Binding-site contacts:
Ligand atom C2 contacts residue ASN234 of chain 1.B at 2.4 Å.
Ligand atom C3 contacts residue ASN234 of chain 1.B at 3.8 Å.
Ligand atom O6 contacts residue THR108 of chain 1.B at 3.2 Å.
Ligand atom N2 contacts residue ASN234 of chain 1.B at 2.9 Å (h-bond).
Ligand atom C7 contacts residue SER459 of chain 1.A at 4.2 Å.
Ligand atom C7 contacts residue ASN234 of chain 1.B at 3.2 Å.
Ligand atom O5 contacts residue THR236 of chain 1.B at 3.0 Å.
Ligand atom C6 contacts residue THR236 of chain 1.B at 3.3 Å.
Ligand atom C8 contacts residue LYS462 of chain 1.A at 4.2 Å.
Ligand atom O5 contacts residue ASN234 of chain 1.B at 2.3 Å (h-bond).
Ligand atom C8 contacts residue GLU465 of chain 1.A at 4.5 Å.
Ligand atom O7 contacts residue ASN234 of chain 1.B at 3.0 Å (h-bond).
Ligand atom C5 contacts residue THR236 of chain 1.B at 3.0 Å.
Ligand atom C6 contacts residue THR108 of chain 1.B at 3.6 Å.
Ligand atom C8 contacts residue ARG237 of chain 1.B at 3.9 Å.
Ligand atom C1 contacts residue THR108 of chain 1.B at 4.3 Å.
Ligand atom C1 contacts residue ASN234 of chain 1.B at 1.4 Å.
Ligand atom O6 contacts residue SER459 of chain 1.A at 4.3 Å.
Ligand atom C1 contacts residue THR236 of chain 1.B at 3.5 Å.
Ligand atom C4 contacts residue ASN234 of chain 1.B at 4.2 Å.
Ligand atom C6 contacts residue LYS458 of chain 1.A at 3.8 Å.
Ligand atom C7 contacts residue LEU461 of chain 1.A at 4.4 Å (hydrophobic).
Ligand atom O3 contacts residue SER459 of chain 1.A at 4.1 Å.
Ligand atom O6 contacts residue THR236 of chain 1.B at 4.4 Å.
Ligand atom C5 contacts residue ASN234 of chain 1.B at 3.6 Å.
Ligand atom O5 contacts residue THR108 of chain 1.B at 3.2 Å.
Ligand atom O7 contacts residue GLU465 of chain 1.A at 3.9 Å.
Ligand atom O7 contacts residue ARG457 of chain 1.A at 3.3 Å (salt-bridge).
Ligand atom O6 contacts residue LYS458 of chain 1.A at 2.9 Å.
Ligand atom C4 contacts residue THR236 of chain 1.B at 4.5 Å.
Ligand atom C8 contacts residue SER459 of chain 1.A at 3.6 Å.
Ligand atom C8 contacts residue LEU461 of chain 1.A at 3.3 Å (hydrophobic).
Ligand atom C8 contacts residue ASN460 of chain 1.A at 3.0 Å.
Ligand atom C5 contacts residue THR108 of chain 1.B at 4.0 Å.
Ligand atom C7 contacts residue ARG457 of chain 1.A at 4.5 Å.

The small molecule below binds the protein below.
Small molecule (SMILES): CC(=O)N[C@H]1[C@H](O[C@H]2[C@H](O)[C@@H](NC(C)=O)CO[C@@H]2CO)O[C@H](CO)[C@@H](O)[C@@H]1O

Sequence of chain 1.A:
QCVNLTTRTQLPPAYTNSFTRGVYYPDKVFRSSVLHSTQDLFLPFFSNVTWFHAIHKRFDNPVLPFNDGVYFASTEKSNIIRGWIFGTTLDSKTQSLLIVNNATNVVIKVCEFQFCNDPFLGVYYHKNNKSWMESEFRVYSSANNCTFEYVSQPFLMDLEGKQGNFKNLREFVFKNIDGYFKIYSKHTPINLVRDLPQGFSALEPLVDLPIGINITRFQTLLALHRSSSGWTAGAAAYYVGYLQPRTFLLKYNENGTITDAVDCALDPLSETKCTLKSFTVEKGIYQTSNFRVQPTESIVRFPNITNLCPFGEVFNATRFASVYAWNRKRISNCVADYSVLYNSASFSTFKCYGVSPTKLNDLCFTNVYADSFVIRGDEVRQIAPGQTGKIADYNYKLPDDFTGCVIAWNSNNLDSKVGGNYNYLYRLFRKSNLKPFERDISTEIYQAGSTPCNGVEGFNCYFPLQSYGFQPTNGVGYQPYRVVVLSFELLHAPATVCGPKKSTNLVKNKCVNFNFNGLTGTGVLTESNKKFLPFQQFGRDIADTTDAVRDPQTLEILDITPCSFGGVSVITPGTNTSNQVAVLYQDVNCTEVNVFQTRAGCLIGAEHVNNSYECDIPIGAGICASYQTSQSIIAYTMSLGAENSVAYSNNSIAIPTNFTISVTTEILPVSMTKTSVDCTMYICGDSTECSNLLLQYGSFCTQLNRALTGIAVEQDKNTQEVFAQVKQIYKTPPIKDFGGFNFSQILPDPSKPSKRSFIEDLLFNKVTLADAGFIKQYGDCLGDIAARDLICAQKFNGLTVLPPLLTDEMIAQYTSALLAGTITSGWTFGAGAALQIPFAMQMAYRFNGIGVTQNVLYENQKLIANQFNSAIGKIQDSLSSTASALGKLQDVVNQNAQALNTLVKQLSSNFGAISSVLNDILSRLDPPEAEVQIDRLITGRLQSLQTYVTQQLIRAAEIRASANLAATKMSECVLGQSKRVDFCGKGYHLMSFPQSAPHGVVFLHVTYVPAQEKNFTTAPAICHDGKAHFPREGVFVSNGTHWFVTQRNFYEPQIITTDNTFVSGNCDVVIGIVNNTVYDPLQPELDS

Sequence of chain 1.B:
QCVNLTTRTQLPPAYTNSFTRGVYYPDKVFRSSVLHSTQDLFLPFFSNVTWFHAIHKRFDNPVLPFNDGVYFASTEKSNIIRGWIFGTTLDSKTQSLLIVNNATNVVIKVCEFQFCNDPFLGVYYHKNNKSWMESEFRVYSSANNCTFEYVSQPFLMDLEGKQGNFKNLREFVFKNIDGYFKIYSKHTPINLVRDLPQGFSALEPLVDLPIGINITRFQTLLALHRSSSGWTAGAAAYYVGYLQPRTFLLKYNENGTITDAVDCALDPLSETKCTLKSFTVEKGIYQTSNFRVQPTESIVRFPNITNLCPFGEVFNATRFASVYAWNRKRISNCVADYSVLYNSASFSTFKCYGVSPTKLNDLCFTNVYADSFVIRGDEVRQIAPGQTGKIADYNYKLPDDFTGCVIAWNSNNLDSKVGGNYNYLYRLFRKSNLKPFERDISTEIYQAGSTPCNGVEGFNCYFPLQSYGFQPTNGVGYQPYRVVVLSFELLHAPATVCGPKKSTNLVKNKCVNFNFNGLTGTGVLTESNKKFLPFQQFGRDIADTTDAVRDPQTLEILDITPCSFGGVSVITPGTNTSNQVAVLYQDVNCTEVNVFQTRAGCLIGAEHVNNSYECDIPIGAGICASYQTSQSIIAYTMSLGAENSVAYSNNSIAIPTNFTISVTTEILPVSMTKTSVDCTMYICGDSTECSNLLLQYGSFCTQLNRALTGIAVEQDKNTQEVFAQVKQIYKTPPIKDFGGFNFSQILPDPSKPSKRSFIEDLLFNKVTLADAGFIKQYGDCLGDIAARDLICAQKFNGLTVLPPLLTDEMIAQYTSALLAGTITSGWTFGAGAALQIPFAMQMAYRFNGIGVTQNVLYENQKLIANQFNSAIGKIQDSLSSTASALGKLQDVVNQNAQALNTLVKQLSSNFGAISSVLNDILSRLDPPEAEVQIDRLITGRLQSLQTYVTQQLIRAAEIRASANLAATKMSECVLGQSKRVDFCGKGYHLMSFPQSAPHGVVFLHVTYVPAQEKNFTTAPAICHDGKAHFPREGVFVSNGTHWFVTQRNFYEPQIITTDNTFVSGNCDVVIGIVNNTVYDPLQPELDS